Sequence of chain 56.C:
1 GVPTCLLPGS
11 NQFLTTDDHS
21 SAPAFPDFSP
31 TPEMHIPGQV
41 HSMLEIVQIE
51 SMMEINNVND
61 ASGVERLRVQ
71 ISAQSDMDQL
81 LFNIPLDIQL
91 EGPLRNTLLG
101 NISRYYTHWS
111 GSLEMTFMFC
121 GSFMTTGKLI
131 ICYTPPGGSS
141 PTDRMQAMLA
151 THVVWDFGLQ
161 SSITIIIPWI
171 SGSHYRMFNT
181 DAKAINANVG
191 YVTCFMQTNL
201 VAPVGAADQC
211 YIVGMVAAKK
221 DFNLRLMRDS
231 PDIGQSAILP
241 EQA

Sequence of chain 56.A:
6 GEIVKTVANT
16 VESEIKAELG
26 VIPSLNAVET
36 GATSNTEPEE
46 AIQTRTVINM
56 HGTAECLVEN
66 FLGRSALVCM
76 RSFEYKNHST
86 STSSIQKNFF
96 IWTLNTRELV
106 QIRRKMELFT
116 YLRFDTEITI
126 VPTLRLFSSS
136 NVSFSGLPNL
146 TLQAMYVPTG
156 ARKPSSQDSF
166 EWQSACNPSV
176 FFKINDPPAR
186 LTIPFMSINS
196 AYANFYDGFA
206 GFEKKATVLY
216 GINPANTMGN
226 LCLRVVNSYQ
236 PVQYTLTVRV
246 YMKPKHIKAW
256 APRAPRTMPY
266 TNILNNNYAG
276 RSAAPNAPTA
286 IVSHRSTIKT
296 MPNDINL

Binding-site contacts:
Ligand atom C4B contacts residue LEU226 of chain 56.A at 3.9 Å (hydrophobic).
Ligand atom C4A contacts residue PRO173 of chain 56.A at 3.3 Å (hydrophobic).
Ligand atom O1A contacts residue LEU226 of chain 56.A at 3.8 Å.
Ligand atom C5A contacts residue VAL175 of chain 56.A at 3.9 Å (hydrophobic).
Ligand atom C6C contacts residue ILE123 of chain 56.A at 3.6 Å (hydrophobic).
Ligand atom C2B contacts residue LEU226 of chain 56.A at 3.6 Å (hydrophobic).
Ligand atom O1B contacts residue LEU99 of chain 56.A at 3.1 Å.
Ligand atom C3 contacts residue TYR197 of chain 56.A at 3.7 Å (hydrophobic).
Ligand atom C4C contacts residue THR121 of chain 56.A at 3.7 Å.
Ligand atom O1A contacts residue LEU186 of chain 56.A at 3.7 Å.
Ligand atom C2C contacts residue THR101 of chain 56.A at 3.8 Å.
Ligand atom C5C contacts residue LEU99 of chain 56.A at 3.6 Å (hydrophobic).
Ligand atom C4A contacts residue TYR151 of chain 56.A at 3.8 Å (hydrophobic).
Ligand atom C5C contacts residue THR101 of chain 56.A at 3.7 Å.
Ligand atom C7C contacts residue LEU99 of chain 56.A at 3.5 Å (hydrophobic).
Ligand atom O1B contacts residue TRP97 of chain 56.A at 3.6 Å.
Ligand atom C5 contacts residue TYR197 of chain 56.A at 3.8 Å (hydrophobic).
Ligand atom C4 contacts residue TYR197 of chain 56.A at 3.6 Å (hydrophobic).
Ligand atom C7C contacts residue ILE123 of chain 56.A at 3.5 Å (hydrophobic).
Ligand atom C6B contacts residue ILE188 of chain 56.A at 3.7 Å (hydrophobic).
Ligand atom C31 contacts residue ASN199 of chain 56.A at 3.4 Å.
Ligand atom C31 contacts residue TYR197 of chain 56.A at 3.7 Å (hydrophobic).
Ligand atom C1C contacts residue TYR197 of chain 56.A at 3.7 Å (hydrophobic).
Ligand atom C4A contacts residue LEU186 of chain 56.A at 3.9 Å (hydrophobic).
Ligand atom C6C contacts residue TRP97 of chain 56.A at 3.9 Å (hydrophobic).
Ligand atom C5B contacts residue ILE188 of chain 56.A at 3.6 Å (hydrophobic).
Ligand atom C5A contacts residue PRO173 of chain 56.A at 3.5 Å (hydrophobic).
Ligand atom C3B contacts residue LEU226 of chain 56.A at 3.5 Å (hydrophobic).
Ligand atom C5A contacts residue ALA149 of chain 56.A at 3.2 Å (hydrophobic).
Ligand atom C2B contacts residue ILE123 of chain 56.A at 3.5 Å (hydrophobic).
Ligand atom C5A contacts residue LEU186 of chain 56.A at 3.6 Å (hydrophobic).
Ligand atom C3B contacts residue ILE123 of chain 56.A at 3.9 Å (hydrophobic).
Ligand atom O1 contacts residue MET223 of chain 56.A at 3.6 Å (h-bond).
Ligand atom O1A contacts residue ALA149 of chain 56.A at 3.7 Å.
Ligand atom O1 contacts residue TYR197 of chain 56.A at 3.9 Å.
Ligand atom N3A contacts residue TYR151 of chain 56.A at 3.3 Å.
Ligand atom C2A contacts residue LEU186 of chain 56.A at 3.7 Å (hydrophobic).
Ligand atom N2 contacts residue ASN221 of chain 56.A at 3.9 Å.
Ligand atom C1B contacts residue LEU99 of chain 56.A at 3.9 Å (hydrophobic).
Ligand atom C6C contacts residue LEU99 of chain 56.A at 3.6 Å (hydrophobic).

The small molecule below binds the protein below.
Small molecule (SMILES): Cc1cc(CCCCCCCOc2ccc(C3=NCCO3)cc2)on1